Binding-site contacts:
Ligand atom C7 contacts residue ASN642 of chain 1.C at 3.8 Å.
Ligand atom C3 contacts residue ASN642 of chain 1.C at 3.8 Å.
Ligand atom C2 contacts residue ARG432 of chain 1.C at 4.1 Å.
Ligand atom O5 contacts residue ARG432 of chain 1.C at 4.5 Å.
Ligand atom C2 contacts residue ASN642 of chain 1.C at 2.5 Å.
Ligand atom N2 contacts residue ARG432 of chain 1.C at 4.5 Å.
Ligand atom O7 contacts residue ASN642 of chain 1.C at 4.3 Å.
Ligand atom N2 contacts residue ASN642 of chain 1.C at 2.9 Å (h-bond).
Ligand atom O6 contacts residue ALA645 of chain 1.C at 4.0 Å.
Ligand atom C5 contacts residue ASN642 of chain 1.C at 3.7 Å.
Ligand atom C1 contacts residue ASN642 of chain 1.C at 1.4 Å.
Ligand atom C1 contacts residue ARG432 of chain 1.C at 4.2 Å.
Ligand atom O5 contacts residue ASN642 of chain 1.C at 2.4 Å (h-bond).
Ligand atom O5 contacts residue ALA645 of chain 1.C at 4.2 Å.
Ligand atom O6 contacts residue SER644 of chain 1.C at 4.0 Å.
Ligand atom C7 contacts residue ASN433 of chain 1.C at 3.8 Å.
Ligand atom C5 contacts residue ARG432 of chain 1.C at 4.4 Å.
Ligand atom C4 contacts residue ASN642 of chain 1.C at 4.2 Å.
Ligand atom O7 contacts residue ASN433 of chain 1.C at 3.5 Å (h-bond).
Ligand atom C7 contacts residue ARG432 of chain 1.C at 4.4 Å.
Ligand atom C8 contacts residue ASN433 of chain 1.C at 3.7 Å.
Ligand atom O7 contacts residue ARG432 of chain 1.C at 4.0 Å.

A protein and the small-molecule ligand that binds it are described below.
Small molecule (SMILES): CC(=O)N[C@H]1[C@H](O[C@H]2[C@H](O)[C@@H](NC(C)=O)CO[C@@H]2CO)O[C@H](CO)[C@@H](O)[C@@H]1O

Sequence of chain 1.C:
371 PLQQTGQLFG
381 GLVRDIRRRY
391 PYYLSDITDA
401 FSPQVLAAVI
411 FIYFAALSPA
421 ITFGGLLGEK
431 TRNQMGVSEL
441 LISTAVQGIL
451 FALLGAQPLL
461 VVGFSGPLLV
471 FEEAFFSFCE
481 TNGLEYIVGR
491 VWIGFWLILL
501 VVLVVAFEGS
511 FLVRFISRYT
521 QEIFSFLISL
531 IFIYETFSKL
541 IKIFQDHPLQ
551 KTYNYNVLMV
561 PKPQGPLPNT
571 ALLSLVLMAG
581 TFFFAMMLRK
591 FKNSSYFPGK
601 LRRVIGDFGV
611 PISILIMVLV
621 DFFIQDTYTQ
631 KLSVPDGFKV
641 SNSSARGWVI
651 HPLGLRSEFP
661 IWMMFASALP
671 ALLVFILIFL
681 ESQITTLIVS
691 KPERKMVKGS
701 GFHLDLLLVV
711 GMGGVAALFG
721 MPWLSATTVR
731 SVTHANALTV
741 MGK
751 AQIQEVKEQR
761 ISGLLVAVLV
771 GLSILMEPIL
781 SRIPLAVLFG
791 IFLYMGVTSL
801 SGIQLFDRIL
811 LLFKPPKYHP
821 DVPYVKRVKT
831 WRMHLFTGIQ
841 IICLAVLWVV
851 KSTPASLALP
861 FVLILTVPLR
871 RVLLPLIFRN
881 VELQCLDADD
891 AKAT